Sequence of chain 1.A:
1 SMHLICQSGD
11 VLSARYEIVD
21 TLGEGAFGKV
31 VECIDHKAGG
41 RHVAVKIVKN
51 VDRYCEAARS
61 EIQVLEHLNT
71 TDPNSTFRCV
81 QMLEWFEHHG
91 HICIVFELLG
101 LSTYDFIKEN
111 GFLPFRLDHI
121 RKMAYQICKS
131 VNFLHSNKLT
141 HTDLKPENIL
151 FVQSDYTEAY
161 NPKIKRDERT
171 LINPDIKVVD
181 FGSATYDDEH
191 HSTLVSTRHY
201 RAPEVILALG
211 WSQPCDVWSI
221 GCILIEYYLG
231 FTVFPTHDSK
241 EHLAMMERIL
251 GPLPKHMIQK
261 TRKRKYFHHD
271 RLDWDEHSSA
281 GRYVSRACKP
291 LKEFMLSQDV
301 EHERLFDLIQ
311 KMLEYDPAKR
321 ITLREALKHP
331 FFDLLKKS

A protein and the small-molecule ligand that binds it are described below.
Small molecule (SMILES): Nc1ncc2cc3cnccc3cc2n1

Binding-site contacts:
Ligand atom N2 contacts residue GLY100 of chain 1.A at 3.7 Å.
Ligand atom N2 contacts residue LEU150 of chain 1.A at 4.0 Å.
Ligand atom C contacts residue VAL179 of chain 1.A at 3.9 Å (hydrophobic).
Ligand atom C2 contacts residue VAL179 of chain 1.A at 3.9 Å (hydrophobic).
Ligand atom C7 contacts residue LEU150 of chain 1.A at 3.5 Å (hydrophobic).
Ligand atom C1 contacts residue VAL179 of chain 1.A at 4.0 Å (hydrophobic).
Ligand atom N1 contacts residue LEU99 of chain 1.A at 2.9 Å (h-bond).
Ligand atom N3 contacts residue LEU150 of chain 1.A at 3.3 Å.
Ligand atom N contacts residue ASP180 of chain 1.A at 3.9 Å.
Ligand atom C9 contacts residue GOL1 of chain 1.G at 4.0 Å.
Ligand atom C10 contacts residue VAL30 of chain 1.A at 4.0 Å (hydrophobic).
Ligand atom C6 contacts residue ALA44 of chain 1.A at 3.6 Å (hydrophobic).
Ligand atom C7 contacts residue GOL1 of chain 1.G at 3.5 Å.
Ligand atom C4 contacts residue PHE96 of chain 1.A at 3.8 Å (hydrophobic).
Ligand atom N3 contacts residue GOL1 of chain 1.G at 2.8 Å.
Ligand atom N1 contacts residue ALA44 of chain 1.A at 3.7 Å.
Ligand atom C8 contacts residue GOL1 of chain 1.G at 3.8 Å.
Ligand atom N contacts residue GLU61 of chain 1.A at 4.0 Å.
Ligand atom C2 contacts residue PHE96 of chain 1.A at 3.4 Å (hydrophobic).
Ligand atom C3 contacts residue PHE96 of chain 1.A at 4.0 Å (hydrophobic).
Ligand atom N2 contacts residue LEU22 of chain 1.A at 3.6 Å.
Ligand atom N contacts residue PHE96 of chain 1.A at 4.0 Å.
Ligand atom C1 contacts residue LYS46 of chain 1.A at 3.4 Å.
Ligand atom N1 contacts residue LEU150 of chain 1.A at 4.0 Å.
Ligand atom C7 contacts residue LEU22 of chain 1.A at 3.9 Å (hydrophobic).
Ligand atom N2 contacts residue GOL1 of chain 1.G at 2.5 Å (h-bond).
Ligand atom C9 contacts residue VAL30 of chain 1.A at 3.9 Å (hydrophobic).
Ligand atom C8 contacts residue VAL30 of chain 1.A at 4.0 Å (hydrophobic).
Ligand atom N contacts residue LYS46 of chain 1.A at 3.0 Å (salt-bridge).
Ligand atom N2 contacts residue LEU98 of chain 1.A at 3.8 Å.
Ligand atom C8 contacts residue LEU150 of chain 1.A at 3.5 Å (hydrophobic).
Ligand atom C5 contacts residue LEU150 of chain 1.A at 4.0 Å (hydrophobic).
Ligand atom C9 contacts residue LEU150 of chain 1.A at 3.9 Å (hydrophobic).
Ligand atom C contacts residue VAL30 of chain 1.A at 3.9 Å (hydrophobic).
Ligand atom N2 contacts residue LEU99 of chain 1.A at 2.9 Å (h-bond).
Ligand atom C6 contacts residue GLU97 of chain 1.A at 3.4 Å.
Ligand atom N1 contacts residue LEU98 of chain 1.A at 3.9 Å.
Ligand atom C6 contacts residue LEU99 of chain 1.A at 3.8 Å (hydrophobic).
Ligand atom N1 contacts residue GLU97 of chain 1.A at 3.7 Å.
Ligand atom C7 contacts residue LEU99 of chain 1.A at 3.8 Å (hydrophobic).